Binding-site contacts:
Ligand atom C4 contacts residue TYR152 of chain 55.A at 3.9 Å (hydrophobic).
Ligand atom O1B contacts residue TYR128 of chain 55.A at 3.9 Å.
Ligand atom C4B contacts residue LEU106 of chain 55.A at 4.0 Å (hydrophobic).
Ligand atom N2 contacts residue ALA24 of chain 55.C at 3.4 Å.
Ligand atom C31 contacts residue PRO174 of chain 55.A at 3.4 Å (hydrophobic).
Ligand atom N2 contacts residue PHE186 of chain 55.A at 3.7 Å.
Ligand atom C4C contacts residue ILE104 of chain 55.A at 3.9 Å (hydrophobic).
Ligand atom C31 contacts residue SER175 of chain 55.A at 3.6 Å.
Ligand atom C6B contacts residue LEU106 of chain 55.A at 4.0 Å (hydrophobic).
Ligand atom C5 contacts residue PHE186 of chain 55.A at 3.5 Å (hydrophobic).
Ligand atom C7C contacts residue TYR197 of chain 55.A at 3.8 Å (hydrophobic).
Ligand atom C5 contacts residue TYR152 of chain 55.A at 3.8 Å (hydrophobic).
Ligand atom CM1 contacts residue SER107 of chain 55.A at 3.9 Å.
Ligand atom C2C contacts residue VAL188 of chain 55.A at 3.2 Å (hydrophobic).
Ligand atom C5C contacts residue ILE104 of chain 55.A at 3.8 Å (hydrophobic).
Ligand atom C4 contacts residue MET224 of chain 55.A at 3.8 Å (hydrophobic).
Ligand atom C3 contacts residue PHE186 of chain 55.A at 3.8 Å (hydrophobic).
Ligand atom C4C contacts residue TYR152 of chain 55.A at 3.8 Å (hydrophobic).
Ligand atom O1 contacts residue ALA24 of chain 55.C at 3.6 Å.
Ligand atom C31 contacts residue VAL176 of chain 55.A at 3.3 Å (hydrophobic).
Ligand atom C31 contacts residue ALA150 of chain 55.A at 3.1 Å (hydrophobic).
Ligand atom C3 contacts residue PRO174 of chain 55.A at 3.8 Å (hydrophobic).
Ligand atom C4A contacts residue ASN198 of chain 55.A at 3.9 Å.
Ligand atom O1 contacts residue TYR152 of chain 55.A at 3.9 Å.
Ligand atom C5C contacts residue TYR128 of chain 55.A at 3.5 Å (hydrophobic).
Ligand atom O1 contacts residue VAL188 of chain 55.A at 3.8 Å.
Ligand atom O1B contacts residue ILE104 of chain 55.A at 3.9 Å.
Ligand atom C7C contacts residue TYR128 of chain 55.A at 3.6 Å (hydrophobic).
Ligand atom C6C contacts residue VAL191 of chain 55.A at 3.2 Å (hydrophobic).
Ligand atom C5B contacts residue TYR197 of chain 55.A at 3.8 Å (hydrophobic).
Ligand atom C4 contacts residue PHE186 of chain 55.A at 3.6 Å (hydrophobic).
Ligand atom C2C contacts residue TYR152 of chain 55.A at 4.0 Å (hydrophobic).
Ligand atom C3C contacts residue TYR128 of chain 55.A at 3.9 Å (hydrophobic).
Ligand atom C1C contacts residue TYR152 of chain 55.A at 4.0 Å (hydrophobic).
Ligand atom N2 contacts residue PRO174 of chain 55.A at 3.9 Å.
Ligand atom O1 contacts residue PHE186 of chain 55.A at 3.5 Å.
Ligand atom C5B contacts residue LEU106 of chain 55.A at 3.8 Å (hydrophobic).
Ligand atom C3C contacts residue VAL188 of chain 55.A at 3.3 Å (hydrophobic).
Ligand atom C6B contacts residue TYR197 of chain 55.A at 3.7 Å (hydrophobic).
Ligand atom C7C contacts residue VAL191 of chain 55.A at 4.0 Å (hydrophobic).

Sequence of chain 55.A:
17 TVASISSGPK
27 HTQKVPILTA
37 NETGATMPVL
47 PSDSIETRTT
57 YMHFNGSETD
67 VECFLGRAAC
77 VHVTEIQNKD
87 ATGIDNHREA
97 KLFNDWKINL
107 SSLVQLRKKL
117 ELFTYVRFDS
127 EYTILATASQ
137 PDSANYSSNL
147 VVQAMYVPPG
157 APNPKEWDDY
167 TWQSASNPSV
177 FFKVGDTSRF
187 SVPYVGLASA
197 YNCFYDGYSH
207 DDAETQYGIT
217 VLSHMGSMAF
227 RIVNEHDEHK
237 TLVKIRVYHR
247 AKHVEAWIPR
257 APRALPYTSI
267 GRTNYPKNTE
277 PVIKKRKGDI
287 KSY

Sequence of chain 55.C:
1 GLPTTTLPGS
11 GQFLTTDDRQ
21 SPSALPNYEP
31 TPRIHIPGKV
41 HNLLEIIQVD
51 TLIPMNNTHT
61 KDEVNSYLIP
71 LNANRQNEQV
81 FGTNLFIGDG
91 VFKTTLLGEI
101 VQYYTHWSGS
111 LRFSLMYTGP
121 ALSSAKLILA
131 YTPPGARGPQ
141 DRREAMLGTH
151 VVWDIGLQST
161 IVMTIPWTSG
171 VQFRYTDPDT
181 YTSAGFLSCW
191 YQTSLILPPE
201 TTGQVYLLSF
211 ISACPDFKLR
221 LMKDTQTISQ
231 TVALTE

The protein below binds the small molecule below.
Small molecule (SMILES): Cc1cc(CCCCCCCOc2ccc(C3=N[C@@H](C)CO3)cc2)on1